Binding-site contacts:
Ligand atom C1 contacts residue THR238 of chain 1.A at 4.0 Å.
Ligand atom C5 contacts residue ASN236 of chain 1.A at 3.7 Å.
Ligand atom C8 contacts residue ILE279 of chain 1.A at 4.2 Å (hydrophobic).
Ligand atom O7 contacts residue HIS353 of chain 1.A at 4.0 Å.
Ligand atom N2 contacts residue ASN236 of chain 1.A at 2.8 Å (h-bond).
Ligand atom C3 contacts residue THR238 of chain 1.A at 4.0 Å.
Ligand atom N2 contacts residue THR238 of chain 1.A at 3.6 Å.
Ligand atom C2 contacts residue ASN236 of chain 1.A at 2.5 Å.
Ligand atom O7 contacts residue ILE279 of chain 1.A at 4.4 Å.
Ligand atom C1 contacts residue ASN236 of chain 1.A at 1.5 Å.
Ligand atom C3 contacts residue ASN236 of chain 1.A at 3.7 Å.
Ligand atom O5 contacts residue ASN236 of chain 1.A at 2.4 Å (h-bond).
Ligand atom C8 contacts residue ASN236 of chain 1.A at 4.0 Å.
Ligand atom C4 contacts residue ASN236 of chain 1.A at 4.2 Å.
Ligand atom O7 contacts residue ASN236 of chain 1.A at 3.1 Å (h-bond).
Ligand atom C2 contacts residue THR238 of chain 1.A at 4.1 Å.
Ligand atom C8 contacts residue SER276 of chain 1.A at 3.3 Å.
Ligand atom C7 contacts residue ASN236 of chain 1.A at 3.1 Å.

The protein below binds the small molecule below.
Small molecule (SMILES): CC(=O)N[C@H]1[C@H](O[C@H]2[C@H](O)[C@@H](NC(C)=O)CO[C@@H]2CO)O[C@H](CO)[C@@H](O)[C@@H]1O

Sequence of chain 1.A:
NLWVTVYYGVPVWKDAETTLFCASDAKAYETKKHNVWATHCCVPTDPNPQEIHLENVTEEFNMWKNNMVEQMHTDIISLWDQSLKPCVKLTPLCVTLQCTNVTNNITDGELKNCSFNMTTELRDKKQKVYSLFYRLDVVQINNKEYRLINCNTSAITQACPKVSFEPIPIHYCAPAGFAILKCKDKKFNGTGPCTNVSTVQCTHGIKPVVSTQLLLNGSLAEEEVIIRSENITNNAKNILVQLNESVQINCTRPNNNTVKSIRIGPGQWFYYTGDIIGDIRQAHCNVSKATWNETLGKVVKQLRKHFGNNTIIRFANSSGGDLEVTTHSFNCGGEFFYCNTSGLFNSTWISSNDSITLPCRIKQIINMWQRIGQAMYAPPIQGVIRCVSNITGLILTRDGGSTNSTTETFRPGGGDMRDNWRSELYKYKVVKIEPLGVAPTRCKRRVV